The small molecule below binds the protein below.
Small molecule (SMILES): CN1CCN(C2=Nc3ccccc3Nc3ccccc32)CC1

Sequence of chain 1.A:
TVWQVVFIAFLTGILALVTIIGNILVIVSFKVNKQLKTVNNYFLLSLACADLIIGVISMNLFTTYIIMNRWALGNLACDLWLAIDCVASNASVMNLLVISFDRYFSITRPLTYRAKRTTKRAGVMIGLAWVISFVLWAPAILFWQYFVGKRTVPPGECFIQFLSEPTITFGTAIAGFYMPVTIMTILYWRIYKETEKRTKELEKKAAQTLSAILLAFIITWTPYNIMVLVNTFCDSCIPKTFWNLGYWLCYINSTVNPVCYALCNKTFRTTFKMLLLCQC

Binding-site contacts:
Ligand atom N14 contacts residue ASN283 of chain 1.A at 3.1 Å (h-bond).
Ligand atom C21 contacts residue ASP103 of chain 1.A at 3.8 Å.
Ligand atom C03 contacts residue TYR282 of chain 1.A at 3.5 Å (hydrophobic).
Ligand atom C06 contacts residue TRP155 of chain 1.A at 3.9 Å (hydrophobic).
Ligand atom C18 contacts residue TRP155 of chain 1.A at 3.5 Å (hydrophobic).
Ligand atom N07 contacts residue TYR282 of chain 1.A at 3.0 Å (h-bond).
Ligand atom C01 contacts residue TYR305 of chain 1.A at 3.7 Å (hydrophobic).
Ligand atom N02 contacts residue ASP103 of chain 1.A at 2.9 Å (salt-bridge).
Ligand atom C03 contacts residue TYR305 of chain 1.A at 3.6 Å (hydrophobic).
Ligand atom C13 contacts residue TRP155 of chain 1.A at 3.6 Å (hydrophobic).
Ligand atom C09 contacts residue TRP155 of chain 1.A at 3.4 Å (hydrophobic).
Ligand atom C17 contacts residue ASN108 of chain 1.A at 3.2 Å.
Ligand atom C10 contacts residue TRP155 of chain 1.A at 3.8 Å (hydrophobic).
Ligand atom C22 contacts residue ASP103 of chain 1.A at 3.6 Å.
Ligand atom N14 contacts residue TRP155 of chain 1.A at 3.8 Å.
Ligand atom C18 contacts residue ASN108 of chain 1.A at 3.4 Å.
Ligand atom C11 contacts residue ALA191 of chain 1.A at 3.8 Å (hydrophobic).
Ligand atom N07 contacts residue TRP155 of chain 1.A at 3.8 Å.
Ligand atom C11 contacts residue THR187 of chain 1.A at 3.7 Å.
Ligand atom C21 contacts residue SER107 of chain 1.A at 3.5 Å.
Ligand atom C22 contacts residue CYS308 of chain 1.A at 3.5 Å (hydrophobic).
Ligand atom C04 contacts residue CYS104 of chain 1.A at 3.8 Å (hydrophobic).
Ligand atom C08 contacts residue TYR282 of chain 1.A at 3.5 Å (hydrophobic).
Ligand atom C03 contacts residue ASP103 of chain 1.A at 3.7 Å.
Ligand atom C22 contacts residue SER107 of chain 1.A at 3.3 Å.
Ligand atom C15 contacts residue TRP155 of chain 1.A at 3.4 Å (hydrophobic).
Ligand atom C08 contacts residue TRP155 of chain 1.A at 3.4 Å (hydrophobic).
Ligand atom C04 contacts residue TYR282 of chain 1.A at 3.2 Å (hydrophobic).
Ligand atom C17 contacts residue GLY194 of chain 1.A at 3.8 Å.
Ligand atom C01 contacts residue CYS308 of chain 1.A at 3.7 Å (hydrophobic).
Ligand atom C10 contacts residue ALA191 of chain 1.A at 3.5 Å (hydrophobic).
Ligand atom C19 contacts residue TRP155 of chain 1.A at 3.5 Å (hydrophobic).
Ligand atom C01 contacts residue TYR309 of chain 1.A at 3.7 Å (hydrophobic).
Ligand atom C17 contacts residue TRP155 of chain 1.A at 3.5 Å (hydrophobic).
Ligand atom C16 contacts residue TRP155 of chain 1.A at 3.5 Å (hydrophobic).
Ligand atom N05 contacts residue CYS104 of chain 1.A at 3.7 Å.
Ligand atom C20 contacts residue TRP155 of chain 1.A at 3.4 Å (hydrophobic).
Ligand atom C06 contacts residue TYR282 of chain 1.A at 3.9 Å (hydrophobic).
Ligand atom C13 contacts residue TYR282 of chain 1.A at 3.8 Å (hydrophobic).
Ligand atom C01 contacts residue ASP103 of chain 1.A at 3.3 Å.